Binding-site contacts:
Ligand atom C2 contacts residue ASN105 of chain 1.A at 2.5 Å.
Ligand atom C8 contacts residue PRO103 of chain 1.A at 4.3 Å (hydrophobic).
Ligand atom C4 contacts residue ASN105 of chain 1.A at 4.2 Å.
Ligand atom C6 contacts residue HIS144 of chain 1.A at 3.6 Å.
Ligand atom O5 contacts residue ASN105 of chain 1.A at 2.4 Å (h-bond).
Ligand atom O6 contacts residue HIS144 of chain 1.A at 4.0 Å.
Ligand atom C5 contacts residue HIS144 of chain 1.A at 3.5 Å.
Ligand atom N2 contacts residue ASN105 of chain 1.A at 2.9 Å (h-bond).
Ligand atom O5 contacts residue HIS144 of chain 1.A at 3.0 Å.
Ligand atom C5 contacts residue ASN105 of chain 1.A at 3.7 Å.
Ligand atom C7 contacts residue ASN105 of chain 1.A at 3.5 Å.
Ligand atom O7 contacts residue ASN105 of chain 1.A at 3.8 Å.
Ligand atom C1 contacts residue HIS144 of chain 1.A at 3.6 Å.
Ligand atom C3 contacts residue ASN105 of chain 1.A at 3.8 Å.
Ligand atom C1 contacts residue ASN105 of chain 1.A at 1.4 Å.

The small molecule below binds the protein below.
Small molecule (SMILES): CC(=O)N[C@H]1[C@H](O[C@H]2[C@H](O)[C@@H](NC(C)=O)CO[C@@H]2CO)O[C@H](CO)[C@@H](O)[C@@H]1O

Sequence of chain 1.A:
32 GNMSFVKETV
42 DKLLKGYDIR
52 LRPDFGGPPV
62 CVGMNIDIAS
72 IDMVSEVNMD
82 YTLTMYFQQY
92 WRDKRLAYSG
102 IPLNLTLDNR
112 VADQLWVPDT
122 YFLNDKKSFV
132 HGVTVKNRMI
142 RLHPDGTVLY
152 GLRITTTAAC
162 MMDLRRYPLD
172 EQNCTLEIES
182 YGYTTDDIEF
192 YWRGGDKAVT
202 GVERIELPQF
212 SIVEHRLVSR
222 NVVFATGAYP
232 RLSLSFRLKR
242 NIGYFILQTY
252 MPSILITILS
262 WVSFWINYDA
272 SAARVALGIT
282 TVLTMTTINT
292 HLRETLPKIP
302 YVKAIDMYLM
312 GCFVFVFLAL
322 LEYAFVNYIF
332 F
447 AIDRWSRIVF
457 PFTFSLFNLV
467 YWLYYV